Sequence of chain 7.E:
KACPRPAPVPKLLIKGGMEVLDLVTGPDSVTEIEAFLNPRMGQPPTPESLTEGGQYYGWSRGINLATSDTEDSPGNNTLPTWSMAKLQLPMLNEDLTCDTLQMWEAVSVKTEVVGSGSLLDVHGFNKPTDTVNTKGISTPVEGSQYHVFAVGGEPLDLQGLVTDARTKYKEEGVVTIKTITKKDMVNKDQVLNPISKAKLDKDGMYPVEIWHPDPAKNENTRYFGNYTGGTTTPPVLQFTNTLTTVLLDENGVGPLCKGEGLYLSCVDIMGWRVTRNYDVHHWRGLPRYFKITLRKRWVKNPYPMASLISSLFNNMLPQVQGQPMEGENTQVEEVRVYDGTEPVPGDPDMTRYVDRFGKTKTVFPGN

This small molecule binds to this protein.
Small molecule (SMILES): CC(=O)N[C@H]1[C@H]([C@H](O)[C@H](O)CO)O[C@@](O[C@H]2[C@@H](O)[C@@H](CO)O[C@@H](O[C@H]3[C@H](O)[C@@H](O)[C@H](O)O[C@@H]3CO)[C@@H]2O)(C(=O)O)C[C@@H]1O

Sequence of chain 7.D:
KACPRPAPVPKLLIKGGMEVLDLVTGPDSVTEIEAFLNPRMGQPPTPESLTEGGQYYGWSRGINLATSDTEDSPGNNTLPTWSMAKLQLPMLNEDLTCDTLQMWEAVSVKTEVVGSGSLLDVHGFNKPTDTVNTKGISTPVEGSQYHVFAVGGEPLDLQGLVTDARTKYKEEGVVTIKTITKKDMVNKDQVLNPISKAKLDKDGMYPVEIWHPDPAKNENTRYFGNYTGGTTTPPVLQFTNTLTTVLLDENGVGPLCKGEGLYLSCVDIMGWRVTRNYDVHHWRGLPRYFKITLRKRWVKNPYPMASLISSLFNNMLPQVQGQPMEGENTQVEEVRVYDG

Binding-site contacts:
Ligand atom O4 contacts residue ILE79 of chain 7.D at 4.2 Å.
Ligand atom O4 contacts residue THR291 of chain 7.D at 4.0 Å.
Ligand atom O1B contacts residue TYR72 of chain 7.D at 4.0 Å.
Ligand atom C11 contacts residue ASP85 of chain 7.E at 3.6 Å.
Ligand atom O3 contacts residue ASN80 of chain 7.D at 3.8 Å.
Ligand atom C6 contacts residue ASN93 of chain 7.D at 3.2 Å.
Ligand atom C6 contacts residue THR94 of chain 7.D at 4.2 Å.
Ligand atom O6 contacts residue ASN93 of chain 7.D at 3.4 Å (h-bond).
Ligand atom O4 contacts residue ARG77 of chain 7.D at 4.3 Å.
Ligand atom C3 contacts residue ARG77 of chain 7.D at 3.4 Å.
Ligand atom C10 contacts residue TYR72 of chain 7.D at 3.8 Å (hydrophobic).
Ligand atom O4 contacts residue HIS298 of chain 7.D at 2.6 Å (h-bond).
Ligand atom C11 contacts residue TYR72 of chain 7.D at 4.0 Å (hydrophobic).
Ligand atom O8 contacts residue ARG77 of chain 7.D at 3.6 Å.
Ligand atom O10 contacts residue THR291 of chain 7.D at 3.8 Å.
Ligand atom C4 contacts residue VAL296 of chain 7.D at 4.2 Å (hydrophobic).
Ligand atom O4 contacts residue GLY78 of chain 7.D at 3.1 Å (h-bond).
Ligand atom N5 contacts residue TYR72 of chain 7.D at 3.0 Å (h-bond).
Ligand atom C4 contacts residue ARG77 of chain 7.D at 4.1 Å.
Ligand atom O3 contacts residue GLY78 of chain 7.D at 3.8 Å.
Ligand atom O1A contacts residue TYR72 of chain 7.D at 3.3 Å.
Ligand atom C4 contacts residue GLY78 of chain 7.D at 3.8 Å.
Ligand atom C4 contacts residue TYR72 of chain 7.D at 3.4 Å (hydrophobic).
Ligand atom C4 contacts residue HIS298 of chain 7.D at 3.7 Å.
Ligand atom O1B contacts residue ARG77 of chain 7.D at 2.8 Å (salt-bridge).
Ligand atom O4 contacts residue VAL296 of chain 7.D at 4.0 Å.
Ligand atom C5 contacts residue TYR72 of chain 7.D at 3.6 Å (hydrophobic).
Ligand atom C3 contacts residue HIS298 of chain 7.D at 3.9 Å.
Ligand atom O3 contacts residue VAL296 of chain 7.D at 4.3 Å.
Ligand atom O8 contacts residue TYR72 of chain 7.D at 3.7 Å.
Ligand atom O1A contacts residue GLY78 of chain 7.D at 4.1 Å.
Ligand atom C3 contacts residue GLY78 of chain 7.D at 4.0 Å.
Ligand atom C1 contacts residue TYR72 of chain 7.D at 3.8 Å (hydrophobic).
Ligand atom O3 contacts residue ARG77 of chain 7.D at 4.3 Å.
Ligand atom O1A contacts residue ARG77 of chain 7.D at 2.8 Å (salt-bridge).
Ligand atom C1 contacts residue ARG77 of chain 7.D at 3.4 Å.
Ligand atom C6 contacts residue TYR72 of chain 7.D at 3.8 Å (hydrophobic).
Ligand atom O4 contacts residue TYR72 of chain 7.D at 3.9 Å.
Ligand atom C2 contacts residue ARG77 of chain 7.D at 4.0 Å.
Ligand atom C3 contacts residue VAL296 of chain 7.D at 3.5 Å (hydrophobic).